Binding-site contacts:
Ligand atom C7 contacts residue ASN1000 of chain 1.C at 4.1 Å.
Ligand atom C3 contacts residue ASN1000 of chain 1.C at 4.2 Å.
Ligand atom C2 contacts residue ASN1000 of chain 1.C at 2.9 Å.
Ligand atom O5 contacts residue ASN1000 of chain 1.C at 2.8 Å (h-bond).
Ligand atom C5 contacts residue ASN1000 of chain 1.C at 4.1 Å.
Ligand atom C1 contacts residue ASN1000 of chain 1.C at 1.8 Å.
Ligand atom N2 contacts residue ASN1000 of chain 1.C at 3.1 Å (h-bond).

Sequence of chain 1.C:
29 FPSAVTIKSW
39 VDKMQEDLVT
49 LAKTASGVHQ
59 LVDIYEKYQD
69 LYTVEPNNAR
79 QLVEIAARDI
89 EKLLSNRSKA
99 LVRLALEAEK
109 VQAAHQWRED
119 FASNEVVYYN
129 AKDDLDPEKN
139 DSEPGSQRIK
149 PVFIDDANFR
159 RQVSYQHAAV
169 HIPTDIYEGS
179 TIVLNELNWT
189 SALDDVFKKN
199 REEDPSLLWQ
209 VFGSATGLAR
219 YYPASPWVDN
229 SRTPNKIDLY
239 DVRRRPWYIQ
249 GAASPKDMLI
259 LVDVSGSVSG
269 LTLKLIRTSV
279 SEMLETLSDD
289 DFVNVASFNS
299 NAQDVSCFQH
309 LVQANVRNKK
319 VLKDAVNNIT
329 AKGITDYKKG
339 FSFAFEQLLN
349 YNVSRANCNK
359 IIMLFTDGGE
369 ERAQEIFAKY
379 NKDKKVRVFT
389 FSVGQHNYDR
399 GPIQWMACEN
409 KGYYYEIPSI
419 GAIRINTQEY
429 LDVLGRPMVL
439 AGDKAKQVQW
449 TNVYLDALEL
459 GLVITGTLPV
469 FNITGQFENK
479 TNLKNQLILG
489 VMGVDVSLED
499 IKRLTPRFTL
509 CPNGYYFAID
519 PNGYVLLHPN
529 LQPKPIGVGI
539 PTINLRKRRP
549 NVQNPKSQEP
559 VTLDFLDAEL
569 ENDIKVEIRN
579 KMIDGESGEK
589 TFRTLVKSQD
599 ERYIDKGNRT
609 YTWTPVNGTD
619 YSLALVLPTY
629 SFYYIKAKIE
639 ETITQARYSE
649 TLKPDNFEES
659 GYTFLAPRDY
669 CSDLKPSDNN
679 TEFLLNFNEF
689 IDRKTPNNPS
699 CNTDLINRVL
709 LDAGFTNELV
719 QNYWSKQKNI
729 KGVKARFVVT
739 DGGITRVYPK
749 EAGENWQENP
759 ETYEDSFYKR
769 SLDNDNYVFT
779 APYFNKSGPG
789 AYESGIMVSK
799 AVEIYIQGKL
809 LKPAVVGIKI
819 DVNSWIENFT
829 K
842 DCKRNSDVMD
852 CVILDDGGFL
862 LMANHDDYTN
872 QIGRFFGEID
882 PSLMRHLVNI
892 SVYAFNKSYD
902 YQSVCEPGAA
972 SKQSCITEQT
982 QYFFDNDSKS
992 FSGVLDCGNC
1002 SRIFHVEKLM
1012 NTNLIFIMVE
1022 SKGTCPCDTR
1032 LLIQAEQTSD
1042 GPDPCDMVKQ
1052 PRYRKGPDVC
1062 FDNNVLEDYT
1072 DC

This protein binds this small molecule.
Small molecule (SMILES): CC(=O)N[C@@H]1[C@@H](O)[C@H](O)[C@@H](CO)O[C@H]1O